A small-molecule ligand and the protein it binds are described below.
Small molecule (SMILES): CC(=O)N[C@H]1[C@H]([C@H](O)[C@H](O)CO)O[C@@](O[C@H](CO)[C@@H](O)[C@@H]2O[C@@H](C(=O)O)C[C@H](O)[C@H]2NC(C)=O)(C(=O)O)C[C@@H]1O

Sequence of chain 13.A:
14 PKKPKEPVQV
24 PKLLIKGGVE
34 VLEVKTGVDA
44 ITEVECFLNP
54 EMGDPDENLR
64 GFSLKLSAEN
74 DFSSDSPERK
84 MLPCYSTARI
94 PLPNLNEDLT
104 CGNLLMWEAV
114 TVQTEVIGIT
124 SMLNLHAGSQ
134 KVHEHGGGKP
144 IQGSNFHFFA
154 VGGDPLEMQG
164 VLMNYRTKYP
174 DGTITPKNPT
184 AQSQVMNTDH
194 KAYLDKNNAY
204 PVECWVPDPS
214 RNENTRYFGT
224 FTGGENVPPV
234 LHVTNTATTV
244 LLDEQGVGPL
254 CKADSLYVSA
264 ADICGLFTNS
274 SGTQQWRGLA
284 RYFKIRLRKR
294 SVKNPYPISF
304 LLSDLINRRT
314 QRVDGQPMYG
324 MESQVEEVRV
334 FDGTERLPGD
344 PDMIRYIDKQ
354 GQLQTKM

Sequence of chain 13.B:
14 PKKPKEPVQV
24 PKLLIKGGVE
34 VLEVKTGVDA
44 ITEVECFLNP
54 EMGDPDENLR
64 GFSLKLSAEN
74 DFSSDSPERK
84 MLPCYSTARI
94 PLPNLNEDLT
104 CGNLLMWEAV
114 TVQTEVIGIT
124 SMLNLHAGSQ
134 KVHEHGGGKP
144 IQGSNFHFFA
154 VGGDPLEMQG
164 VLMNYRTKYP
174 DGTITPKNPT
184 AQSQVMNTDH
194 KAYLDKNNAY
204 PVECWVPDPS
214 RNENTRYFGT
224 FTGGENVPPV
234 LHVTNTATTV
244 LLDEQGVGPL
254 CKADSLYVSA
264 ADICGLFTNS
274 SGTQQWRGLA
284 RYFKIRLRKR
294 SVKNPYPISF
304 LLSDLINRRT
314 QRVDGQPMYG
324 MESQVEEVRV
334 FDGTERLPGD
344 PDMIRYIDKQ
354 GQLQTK

Binding-site contacts:
Ligand atom O8 contacts residue LYS68 of chain 13.B at 3.4 Å.
Ligand atom C11 contacts residue PHE75 of chain 13.C at 2.3 Å (hydrophobic).
Ligand atom C4 contacts residue ASN272 of chain 13.B at 4.1 Å.
Ligand atom O1A contacts residue LYS68 of chain 13.B at 2.9 Å.
Ligand atom O7 contacts residue LEU62 of chain 13.B at 3.7 Å.
Ligand atom C6 contacts residue ASN272 of chain 13.B at 3.6 Å.
Ligand atom O1B contacts residue LYS68 of chain 13.B at 3.9 Å.
Ligand atom O10 contacts residue PHE75 of chain 13.C at 3.0 Å.
Ligand atom C7 contacts residue GLN278 of chain 13.B at 3.8 Å.
Ligand atom C11 contacts residue GLN278 of chain 13.B at 3.5 Å.
Ligand atom C10 contacts residue GLN278 of chain 13.B at 4.0 Å.
Ligand atom O8 contacts residue ASN272 of chain 13.B at 3.5 Å (h-bond).
Ligand atom O1A contacts residue SER274 of chain 13.B at 2.6 Å (h-bond).
Ligand atom O8 contacts residue GLN278 of chain 13.B at 3.5 Å (h-bond).
Ligand atom C10 contacts residue ASN272 of chain 13.B at 4.0 Å.
Ligand atom C1 contacts residue SER274 of chain 13.B at 3.7 Å.
Ligand atom C10 contacts residue PHE75 of chain 13.C at 3.1 Å (hydrophobic).
Ligand atom C9 contacts residue LEU67 of chain 13.B at 4.1 Å (hydrophobic).
Ligand atom N5 contacts residue GLN278 of chain 13.B at 3.9 Å.
Ligand atom C11 contacts residue THR276 of chain 13.B at 3.3 Å.
Ligand atom C1 contacts residue ASN272 of chain 13.B at 3.8 Å.
Ligand atom C11 contacts residue PHE65 of chain 13.B at 3.8 Å (hydrophobic).
Ligand atom O1B contacts residue SER274 of chain 13.B at 4.1 Å.
Ligand atom C1 contacts residue LYS68 of chain 13.B at 3.6 Å.
Ligand atom O1B contacts residue ASN272 of chain 13.B at 3.4 Å (h-bond).
Ligand atom C11 contacts residue LEU62 of chain 13.B at 4.1 Å (hydrophobic).
Ligand atom C9 contacts residue GLN278 of chain 13.B at 3.2 Å.
Ligand atom N5 contacts residue ASN272 of chain 13.B at 3.2 Å (h-bond).
Ligand atom C11 contacts residue PHE270 of chain 13.B at 3.8 Å (hydrophobic).
Ligand atom O9 contacts residue LYS68 of chain 13.B at 2.9 Å (salt-bridge).
Ligand atom O10 contacts residue LEU62 of chain 13.B at 4.0 Å.
Ligand atom C9 contacts residue LYS68 of chain 13.B at 3.8 Å.
Ligand atom C8 contacts residue GLN278 of chain 13.B at 3.6 Å.
Ligand atom O9 contacts residue GLN278 of chain 13.B at 4.0 Å.
Ligand atom C5 contacts residue ASN272 of chain 13.B at 4.1 Å.
Ligand atom O1B contacts residue THR276 of chain 13.B at 3.7 Å.
Ligand atom O9 contacts residue LEU67 of chain 13.B at 3.3 Å.
Ligand atom C11 contacts residue HIS138 of chain 13.A at 3.5 Å.
Ligand atom C11 contacts residue SER274 of chain 13.B at 4.0 Å.
Ligand atom C11 contacts residue ASN272 of chain 13.B at 3.6 Å.

Sequence of chain 13.C:
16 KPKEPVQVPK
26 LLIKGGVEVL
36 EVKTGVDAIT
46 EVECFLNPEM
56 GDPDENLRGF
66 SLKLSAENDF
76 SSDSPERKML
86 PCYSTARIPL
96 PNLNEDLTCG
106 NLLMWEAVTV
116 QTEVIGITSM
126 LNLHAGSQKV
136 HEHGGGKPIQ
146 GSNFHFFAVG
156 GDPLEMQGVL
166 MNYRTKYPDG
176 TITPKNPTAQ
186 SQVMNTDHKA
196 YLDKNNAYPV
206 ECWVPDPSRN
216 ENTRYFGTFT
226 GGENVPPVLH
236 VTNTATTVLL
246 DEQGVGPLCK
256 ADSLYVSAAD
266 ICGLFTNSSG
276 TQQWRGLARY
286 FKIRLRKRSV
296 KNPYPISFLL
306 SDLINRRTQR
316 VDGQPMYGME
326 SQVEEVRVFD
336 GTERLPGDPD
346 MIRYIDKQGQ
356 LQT